Binding-site contacts:
Ligand atom O2 contacts residue GLU181 of chain 2.A at 2.4 Å (salt-bridge).
Ligand atom C2 contacts residue NI1 of chain 2.C at 3.1 Å.
Ligand atom O3 contacts residue TRP16 of chain 2.A at 3.0 Å (h-bond).
Ligand atom C3 contacts residue NI1 of chain 2.C at 3.8 Å.
Ligand atom O3 contacts residue ASP257 of chain 2.A at 4.4 Å.
Ligand atom C2 contacts residue ASP287 of chain 2.A at 3.4 Å.
Ligand atom O4 contacts residue NI1 of chain 2.C at 4.3 Å.
Ligand atom O4 contacts residue ASP287 of chain 2.A at 4.3 Å.
Ligand atom C1 contacts residue ASP287 of chain 2.A at 3.7 Å.
Ligand atom O2 contacts residue HIS220 of chain 2.A at 3.5 Å.
Ligand atom O4 contacts residue GLU181 of chain 2.A at 4.3 Å.
Ligand atom C3 contacts residue ASP287 of chain 2.A at 3.1 Å.
Ligand atom O5 contacts residue PHE94 of chain 2.A at 3.6 Å.
Ligand atom O1 contacts residue ASP287 of chain 2.A at 3.0 Å (salt-bridge).
Ligand atom C4 contacts residue HIS54 of chain 2.A at 3.3 Å.
Ligand atom C5 contacts residue HIS54 of chain 2.A at 3.0 Å.
Ligand atom C1 contacts residue TRP137 of chain 2.A at 4.0 Å (hydrophobic).
Ligand atom O1 contacts residue ASP245 of chain 2.A at 3.0 Å (salt-bridge).
Ligand atom C2 contacts residue TRP137 of chain 2.A at 4.0 Å (hydrophobic).
Ligand atom O5 contacts residue HIS54 of chain 2.A at 3.9 Å.
Ligand atom O2 contacts residue ASP245 of chain 2.A at 4.4 Å.
Ligand atom O2 contacts residue ASP287 of chain 2.A at 2.9 Å (salt-bridge).
Ligand atom O5 contacts residue TRP16 of chain 2.A at 4.2 Å.
Ligand atom O3 contacts residue ASP287 of chain 2.A at 2.3 Å (salt-bridge).
Ligand atom C3 contacts residue TRP16 of chain 2.A at 3.8 Å (hydrophobic).
Ligand atom O2 contacts residue GLU217 of chain 2.A at 3.2 Å (salt-bridge).
Ligand atom O4 contacts residue TRP16 of chain 2.A at 4.0 Å.
Ligand atom C4 contacts residue ASP287 of chain 2.A at 4.0 Å.
Ligand atom C4 contacts residue TRP16 of chain 2.A at 3.6 Å (hydrophobic).
Ligand atom C5 contacts residue TRP137 of chain 2.A at 3.9 Å (hydrophobic).
Ligand atom O4 contacts residue HIS54 of chain 2.A at 3.3 Å (h-bond).
Ligand atom O1 contacts residue NI1 of chain 2.C at 2.2 Å (h-bond).
Ligand atom C2 contacts residue GLU181 of chain 2.A at 3.3 Å.
Ligand atom O1 contacts residue GLU181 of chain 2.A at 2.4 Å (salt-bridge).
Ligand atom O1 contacts residue TRP16 of chain 2.A at 4.3 Å.
Ligand atom O2 contacts residue NI1 of chain 2.C at 2.3 Å (h-bond).
Ligand atom C5 contacts residue PHE94 of chain 2.A at 3.3 Å (hydrophobic).
Ligand atom C1 contacts residue NI1 of chain 2.C at 3.2 Å.
Ligand atom O3 contacts residue NI1 of chain 2.C at 3.7 Å.
Ligand atom C1 contacts residue GLU181 of chain 2.A at 3.1 Å.

This small molecule binds to this protein.
Small molecule (SMILES): OC[C@@H]1O[C@@H](O)[C@@H](O)[C@H]1O

Sequence of chain 2.A:
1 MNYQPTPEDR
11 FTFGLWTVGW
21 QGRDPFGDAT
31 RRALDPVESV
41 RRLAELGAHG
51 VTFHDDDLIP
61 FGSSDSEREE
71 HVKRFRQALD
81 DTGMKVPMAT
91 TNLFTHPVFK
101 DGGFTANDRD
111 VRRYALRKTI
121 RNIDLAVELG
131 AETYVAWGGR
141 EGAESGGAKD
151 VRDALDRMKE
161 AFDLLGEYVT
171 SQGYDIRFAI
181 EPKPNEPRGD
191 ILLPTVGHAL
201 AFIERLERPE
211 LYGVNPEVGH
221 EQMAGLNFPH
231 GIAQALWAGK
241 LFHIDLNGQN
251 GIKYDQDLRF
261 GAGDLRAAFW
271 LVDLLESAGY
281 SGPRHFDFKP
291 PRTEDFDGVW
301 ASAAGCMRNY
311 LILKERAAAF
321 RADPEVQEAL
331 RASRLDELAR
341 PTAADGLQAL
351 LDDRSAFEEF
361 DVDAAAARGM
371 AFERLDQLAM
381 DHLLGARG